Binding-site contacts:
Ligand atom C6 contacts residue GLU632 of chain 1.A at 3.6 Å.
Ligand atom C7 contacts residue THR681 of chain 1.A at 3.9 Å.
Ligand atom O5 contacts residue ASN657 of chain 1.A at 2.3 Å (h-bond).
Ligand atom C7 contacts residue ASN657 of chain 1.A at 3.2 Å.
Ligand atom O7 contacts residue THR681 of chain 1.A at 4.3 Å.
Ligand atom C5 contacts residue ASN657 of chain 1.A at 3.7 Å.
Ligand atom C3 contacts residue ASN657 of chain 1.A at 3.8 Å.
Ligand atom C8 contacts residue THR681 of chain 1.A at 3.9 Å.
Ligand atom C5 contacts residue GLU632 of chain 1.A at 4.2 Å.
Ligand atom C1 contacts residue THR681 of chain 1.A at 4.4 Å.
Ligand atom C4 contacts residue ASN657 of chain 1.A at 4.2 Å.
Ligand atom O6 contacts residue GLU632 of chain 1.A at 3.6 Å.
Ligand atom N2 contacts residue THR681 of chain 1.A at 4.1 Å.
Ligand atom C2 contacts residue ASN657 of chain 1.A at 2.5 Å.
Ligand atom C8 contacts residue ASN705 of chain 1.A at 4.3 Å.
Ligand atom O5 contacts residue GLU632 of chain 1.A at 3.6 Å (salt-bridge).
Ligand atom O7 contacts residue ASN657 of chain 1.A at 2.9 Å (h-bond).
Ligand atom N2 contacts residue ASN657 of chain 1.A at 3.0 Å (h-bond).
Ligand atom C1 contacts residue ASN657 of chain 1.A at 1.4 Å.

The small molecule below binds the protein below.
Small molecule (SMILES): CC(=O)N[C@@H]1[C@@H](O)[C@H](O)[C@@H](CO)O[C@H]1O

Sequence of chain 1.A:
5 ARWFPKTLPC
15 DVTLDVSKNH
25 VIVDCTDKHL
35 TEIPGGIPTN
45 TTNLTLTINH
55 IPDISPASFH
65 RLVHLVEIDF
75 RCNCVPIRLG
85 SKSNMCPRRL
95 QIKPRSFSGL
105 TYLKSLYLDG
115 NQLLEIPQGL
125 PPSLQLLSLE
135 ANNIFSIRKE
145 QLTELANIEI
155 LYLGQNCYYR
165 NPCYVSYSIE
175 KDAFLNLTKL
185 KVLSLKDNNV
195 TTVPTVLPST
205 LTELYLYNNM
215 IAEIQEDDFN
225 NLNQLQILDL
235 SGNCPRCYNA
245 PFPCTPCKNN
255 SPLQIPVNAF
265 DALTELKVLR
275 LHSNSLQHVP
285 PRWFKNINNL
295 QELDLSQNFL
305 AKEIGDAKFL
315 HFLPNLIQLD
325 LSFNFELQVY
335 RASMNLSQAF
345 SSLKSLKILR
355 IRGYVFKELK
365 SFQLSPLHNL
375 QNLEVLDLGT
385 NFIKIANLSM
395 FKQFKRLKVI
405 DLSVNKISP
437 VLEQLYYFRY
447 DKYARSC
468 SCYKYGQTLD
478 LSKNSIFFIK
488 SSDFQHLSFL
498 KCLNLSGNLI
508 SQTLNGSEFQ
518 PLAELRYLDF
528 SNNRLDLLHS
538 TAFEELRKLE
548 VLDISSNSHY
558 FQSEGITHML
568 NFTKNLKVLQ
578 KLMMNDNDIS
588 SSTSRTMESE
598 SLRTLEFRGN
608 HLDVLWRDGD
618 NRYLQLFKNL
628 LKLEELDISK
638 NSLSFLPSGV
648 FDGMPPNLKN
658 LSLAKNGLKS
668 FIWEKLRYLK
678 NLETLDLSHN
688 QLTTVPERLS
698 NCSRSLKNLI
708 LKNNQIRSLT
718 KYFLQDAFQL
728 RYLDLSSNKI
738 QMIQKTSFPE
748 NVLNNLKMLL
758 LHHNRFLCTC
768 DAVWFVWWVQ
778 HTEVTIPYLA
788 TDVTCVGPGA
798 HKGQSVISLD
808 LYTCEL